Sequence of chain 1.B:
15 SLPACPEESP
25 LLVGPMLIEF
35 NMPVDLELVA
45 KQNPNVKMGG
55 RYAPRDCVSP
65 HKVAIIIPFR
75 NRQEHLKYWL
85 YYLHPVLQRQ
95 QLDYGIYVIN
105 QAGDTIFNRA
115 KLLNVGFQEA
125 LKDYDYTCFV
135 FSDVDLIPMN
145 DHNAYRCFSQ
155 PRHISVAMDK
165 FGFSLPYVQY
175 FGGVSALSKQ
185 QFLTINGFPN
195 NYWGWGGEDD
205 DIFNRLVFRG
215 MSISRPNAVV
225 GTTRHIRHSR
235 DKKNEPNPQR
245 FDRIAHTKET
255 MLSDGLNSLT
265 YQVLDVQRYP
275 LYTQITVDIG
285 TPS

The small molecule below binds the protein below.
Small molecule (SMILES): NCCCCCCO[P](=O)(O)O[P](=O)(O)OC[C@H]1O[C@@H](n2ccc(=O)[nH]c2=O)[C@H](O)[C@@H]1O

Binding-site contacts:
Ligand atom O2 contacts residue PHE73 of chain 1.B at 3.3 Å.
Ligand atom O3B contacts residue HIS229 of chain 1.B at 3.1 Å (h-bond).
Ligand atom O1A contacts residue ARG76 of chain 1.B at 3.1 Å (salt-bridge).
Ligand atom PB contacts residue MN1 of chain 1.S at 3.3 Å.
Ligand atom O1A contacts residue MN1 of chain 1.S at 2.0 Å.
Ligand atom O2A contacts residue HIS232 of chain 1.B at 3.5 Å.
Ligand atom O4 contacts residue ASP235 of chain 1.B at 3.3 Å.
Ligand atom O1B contacts residue GOL1 of chain 1.Z at 2.9 Å (h-bond).
Ligand atom O2' contacts residue VAL138 of chain 1.B at 3.0 Å (h-bond).
Ligand atom O2B contacts residue HIS232 of chain 1.B at 3.5 Å.
Ligand atom O3A contacts residue GOL1 of chain 1.Z at 3.5 Å (h-bond).
Ligand atom O1A contacts residue ASP139 of chain 1.B at 3.0 Å (salt-bridge).
Ligand atom C5B contacts residue ASP137 of chain 1.B at 3.5 Å.
Ligand atom C1B contacts residue PHE111 of chain 1.B at 3.6 Å (hydrophobic).
Ligand atom O3B contacts residue LYS164 of chain 1.B at 2.8 Å (salt-bridge).
Ligand atom O1A contacts residue HIS232 of chain 1.B at 3.0 Å (h-bond).
Ligand atom O2 contacts residue ARG74 of chain 1.B at 3.0 Å (salt-bridge).
Ligand atom N1 contacts residue PHE111 of chain 1.B at 3.2 Å.
Ligand atom PA contacts residue ARG76 of chain 1.B at 3.5 Å.
Ligand atom O2' contacts residue PRO72 of chain 1.B at 2.9 Å (h-bond).
Ligand atom C4 contacts residue ASP235 of chain 1.B at 3.5 Å.
Ligand atom C2 contacts residue PHE111 of chain 1.B at 3.5 Å (hydrophobic).
Ligand atom O3' contacts residue VAL138 of chain 1.B at 3.6 Å (h-bond).
Ligand atom C2 contacts residue ARG74 of chain 1.B at 3.5 Å.
Ligand atom C6 contacts residue PHE111 of chain 1.B at 3.2 Å (hydrophobic).
Ligand atom C1' contacts residue TRP199 of chain 1.B at 3.6 Å (hydrophobic).
Ligand atom PA contacts residue MN1 of chain 1.S at 3.3 Å.
Ligand atom O3A contacts residue MN1 of chain 1.S at 3.6 Å.
Ligand atom C4B contacts residue ASP137 of chain 1.B at 3.4 Å.
Ligand atom O2A contacts residue ARG76 of chain 1.B at 3.2 Å (salt-bridge).
Ligand atom C2B contacts residue VAL138 of chain 1.B at 3.6 Å (hydrophobic).
Ligand atom O3' contacts residue ARG76 of chain 1.B at 3.4 Å (salt-bridge).
Ligand atom O3' contacts residue ASP139 of chain 1.B at 2.9 Å (salt-bridge).
Ligand atom O2 contacts residue ARG76 of chain 1.B at 3.4 Å.
Ligand atom O3' contacts residue ASP137 of chain 1.B at 3.3 Å.
Ligand atom O1B contacts residue TRP199 of chain 1.B at 3.0 Å (h-bond).
Ligand atom O3B contacts residue HIS232 of chain 1.B at 3.4 Å (h-bond).
Ligand atom N3 contacts residue ARG74 of chain 1.B at 2.8 Å (salt-bridge).
Ligand atom O3B contacts residue MN1 of chain 1.S at 2.2 Å.
Ligand atom C5 contacts residue ASP235 of chain 1.B at 3.5 Å.